This protein binds this small molecule.
Small molecule (SMILES): O=C(O)[C@H]1O[C@@H](O)[C@H](O)[C@@H](O)[C@H]1O

Binding-site contacts:
Ligand atom C6 contacts residue ARG166 of chain 1.A at 3.5 Å.
Ligand atom O3 contacts residue ARG86 of chain 1.A at 2.9 Å (salt-bridge).
Ligand atom O5 contacts residue ARG146 of chain 1.A at 3.1 Å (salt-bridge).
Ligand atom O6A contacts residue GLN168 of chain 1.A at 3.9 Å.
Ligand atom O1 contacts residue ASN206 of chain 1.A at 2.7 Å (h-bond).
Ligand atom O5 contacts residue ASN206 of chain 1.A at 3.0 Å (h-bond).
Ligand atom O6B contacts residue ARG146 of chain 1.A at 2.9 Å (salt-bridge).
Ligand atom O1 contacts residue ASN207 of chain 1.A at 3.2 Å (h-bond).
Ligand atom C3 contacts residue ARG86 of chain 1.A at 3.8 Å.
Ligand atom O4 contacts residue GLU70 of chain 1.A at 2.9 Å (salt-bridge).
Ligand atom C1 contacts residue GLN32 of chain 1.A at 3.7 Å.
Ligand atom O3 contacts residue GLU70 of chain 1.A at 2.6 Å (salt-bridge).
Ligand atom O3 contacts residue ASN88 of chain 1.A at 3.9 Å.
Ligand atom O6A contacts residue ARG166 of chain 1.A at 2.9 Å (salt-bridge).
Ligand atom C2 contacts residue GLU233 of chain 1.A at 3.5 Å.
Ligand atom O2 contacts residue GLN32 of chain 1.A at 3.1 Å (h-bond).
Ligand atom C5 contacts residue ASN206 of chain 1.A at 3.7 Å.
Ligand atom O3 contacts residue GLU233 of chain 1.A at 3.8 Å.
Ligand atom O4 contacts residue GLN168 of chain 1.A at 3.6 Å.
Ligand atom C1 contacts residue ARG146 of chain 1.A at 3.9 Å.
Ligand atom O1 contacts residue ARG146 of chain 1.A at 3.3 Å (salt-bridge).
Ligand atom O1 contacts residue SER210 of chain 1.A at 3.4 Å (h-bond).
Ligand atom O6B contacts residue ARG166 of chain 1.A at 2.8 Å (salt-bridge).
Ligand atom C1 contacts residue SER210 of chain 1.A at 3.5 Å.
Ligand atom C3 contacts residue VAL31 of chain 1.A at 3.8 Å (hydrophobic).
Ligand atom C6 contacts residue ASN206 of chain 1.A at 3.8 Å.
Ligand atom C4 contacts residue GLU70 of chain 1.A at 3.6 Å.
Ligand atom O1 contacts residue SER143 of chain 1.A at 3.5 Å (h-bond).
Ligand atom O2 contacts residue GLU233 of chain 1.A at 2.6 Å (salt-bridge).
Ligand atom C3 contacts residue GLN32 of chain 1.A at 3.9 Å.
Ligand atom C6 contacts residue GLN168 of chain 1.A at 3.9 Å.
Ligand atom O6B contacts residue GLN168 of chain 1.A at 3.7 Å.
Ligand atom O2 contacts residue ARG86 of chain 1.A at 3.7 Å.
Ligand atom C1 contacts residue ASN206 of chain 1.A at 3.5 Å.
Ligand atom O6B contacts residue ASN206 of chain 1.A at 3.1 Å (h-bond).
Ligand atom O3 contacts residue VAL31 of chain 1.A at 3.8 Å.
Ligand atom C2 contacts residue GLN32 of chain 1.A at 3.8 Å.
Ligand atom O6A contacts residue ALA189 of chain 1.A at 3.4 Å.
Ligand atom O4 contacts residue ASN88 of chain 1.A at 3.2 Å.
Ligand atom C3 contacts residue GLU70 of chain 1.A at 3.6 Å.

Sequence of chain 1.A:
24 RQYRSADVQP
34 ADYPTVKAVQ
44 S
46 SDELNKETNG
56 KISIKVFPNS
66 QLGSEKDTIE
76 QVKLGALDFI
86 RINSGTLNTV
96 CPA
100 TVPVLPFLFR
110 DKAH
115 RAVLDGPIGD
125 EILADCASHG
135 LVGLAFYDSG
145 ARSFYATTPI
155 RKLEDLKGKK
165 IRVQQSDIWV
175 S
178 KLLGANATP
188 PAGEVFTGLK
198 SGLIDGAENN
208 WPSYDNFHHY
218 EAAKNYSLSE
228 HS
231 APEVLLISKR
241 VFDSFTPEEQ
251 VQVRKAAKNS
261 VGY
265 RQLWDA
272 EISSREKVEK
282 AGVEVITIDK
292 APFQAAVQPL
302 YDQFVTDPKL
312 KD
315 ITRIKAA